The small molecule below binds the protein below.
Small molecule (SMILES): NCC(=O)O

Sequence of chain 1.A:
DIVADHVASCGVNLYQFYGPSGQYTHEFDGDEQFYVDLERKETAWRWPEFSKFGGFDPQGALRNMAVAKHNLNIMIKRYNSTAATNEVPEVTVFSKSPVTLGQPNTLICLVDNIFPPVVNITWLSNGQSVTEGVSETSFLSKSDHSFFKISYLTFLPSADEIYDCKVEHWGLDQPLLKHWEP

Sequence of chain 1.B:
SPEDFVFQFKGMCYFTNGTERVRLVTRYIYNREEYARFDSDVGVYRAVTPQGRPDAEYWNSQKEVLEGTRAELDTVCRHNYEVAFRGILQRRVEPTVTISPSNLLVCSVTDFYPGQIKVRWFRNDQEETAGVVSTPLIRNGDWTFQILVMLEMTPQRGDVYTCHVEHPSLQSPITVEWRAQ

Binding-site contacts:
Ligand atom CA contacts residue PHE149 of chain 1.A at 3.6 Å (hydrophobic).
Ligand atom O contacts residue ARG147 of chain 1.B at 4.1 Å.
Ligand atom N contacts residue ASP113 of chain 1.A at 2.8 Å (salt-bridge).
Ligand atom CA contacts residue ASP113 of chain 1.A at 3.6 Å.
Ligand atom C contacts residue LEU111 of chain 1.A at 4.1 Å (hydrophobic).
Ligand atom CA contacts residue LYS143 of chain 1.A at 3.9 Å.
Ligand atom N contacts residue LYS143 of chain 1.A at 3.4 Å (salt-bridge).
Ligand atom C contacts residue PHE149 of chain 1.A at 3.9 Å (hydrophobic).
Ligand atom C contacts residue ASP113 of chain 1.A at 4.2 Å.
Ligand atom O contacts residue LEU111 of chain 1.A at 4.5 Å.